Sequence of chain 1.A:
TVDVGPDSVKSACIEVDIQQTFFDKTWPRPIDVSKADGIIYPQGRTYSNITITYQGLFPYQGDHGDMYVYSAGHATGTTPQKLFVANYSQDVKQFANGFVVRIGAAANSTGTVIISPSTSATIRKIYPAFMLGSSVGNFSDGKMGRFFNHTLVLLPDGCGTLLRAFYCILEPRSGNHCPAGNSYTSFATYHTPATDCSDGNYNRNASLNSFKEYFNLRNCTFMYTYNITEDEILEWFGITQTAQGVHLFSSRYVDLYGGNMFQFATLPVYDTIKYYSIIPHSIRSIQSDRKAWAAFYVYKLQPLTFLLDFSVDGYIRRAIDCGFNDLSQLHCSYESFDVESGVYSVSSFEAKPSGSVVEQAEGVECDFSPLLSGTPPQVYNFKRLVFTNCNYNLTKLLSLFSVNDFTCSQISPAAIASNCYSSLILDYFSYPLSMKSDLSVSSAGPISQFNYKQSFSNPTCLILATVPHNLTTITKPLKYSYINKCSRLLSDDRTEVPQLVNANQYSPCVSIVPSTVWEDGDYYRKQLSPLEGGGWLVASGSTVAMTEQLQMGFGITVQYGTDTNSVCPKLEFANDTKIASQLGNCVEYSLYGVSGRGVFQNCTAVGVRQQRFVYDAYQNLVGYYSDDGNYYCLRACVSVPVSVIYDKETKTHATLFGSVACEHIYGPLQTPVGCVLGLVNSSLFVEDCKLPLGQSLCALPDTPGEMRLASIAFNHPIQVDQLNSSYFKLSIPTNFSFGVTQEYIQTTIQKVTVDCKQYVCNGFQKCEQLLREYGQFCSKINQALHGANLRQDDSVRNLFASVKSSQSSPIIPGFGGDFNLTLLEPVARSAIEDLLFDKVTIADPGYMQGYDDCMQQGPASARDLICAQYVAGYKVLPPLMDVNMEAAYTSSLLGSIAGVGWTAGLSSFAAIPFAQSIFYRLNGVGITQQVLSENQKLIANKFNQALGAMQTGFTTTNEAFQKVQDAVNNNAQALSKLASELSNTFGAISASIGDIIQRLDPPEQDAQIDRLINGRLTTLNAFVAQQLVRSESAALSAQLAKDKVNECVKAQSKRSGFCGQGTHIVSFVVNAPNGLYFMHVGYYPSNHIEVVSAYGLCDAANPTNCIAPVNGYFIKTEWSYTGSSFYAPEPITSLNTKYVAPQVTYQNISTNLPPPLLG

Sequence of chain 1.C:
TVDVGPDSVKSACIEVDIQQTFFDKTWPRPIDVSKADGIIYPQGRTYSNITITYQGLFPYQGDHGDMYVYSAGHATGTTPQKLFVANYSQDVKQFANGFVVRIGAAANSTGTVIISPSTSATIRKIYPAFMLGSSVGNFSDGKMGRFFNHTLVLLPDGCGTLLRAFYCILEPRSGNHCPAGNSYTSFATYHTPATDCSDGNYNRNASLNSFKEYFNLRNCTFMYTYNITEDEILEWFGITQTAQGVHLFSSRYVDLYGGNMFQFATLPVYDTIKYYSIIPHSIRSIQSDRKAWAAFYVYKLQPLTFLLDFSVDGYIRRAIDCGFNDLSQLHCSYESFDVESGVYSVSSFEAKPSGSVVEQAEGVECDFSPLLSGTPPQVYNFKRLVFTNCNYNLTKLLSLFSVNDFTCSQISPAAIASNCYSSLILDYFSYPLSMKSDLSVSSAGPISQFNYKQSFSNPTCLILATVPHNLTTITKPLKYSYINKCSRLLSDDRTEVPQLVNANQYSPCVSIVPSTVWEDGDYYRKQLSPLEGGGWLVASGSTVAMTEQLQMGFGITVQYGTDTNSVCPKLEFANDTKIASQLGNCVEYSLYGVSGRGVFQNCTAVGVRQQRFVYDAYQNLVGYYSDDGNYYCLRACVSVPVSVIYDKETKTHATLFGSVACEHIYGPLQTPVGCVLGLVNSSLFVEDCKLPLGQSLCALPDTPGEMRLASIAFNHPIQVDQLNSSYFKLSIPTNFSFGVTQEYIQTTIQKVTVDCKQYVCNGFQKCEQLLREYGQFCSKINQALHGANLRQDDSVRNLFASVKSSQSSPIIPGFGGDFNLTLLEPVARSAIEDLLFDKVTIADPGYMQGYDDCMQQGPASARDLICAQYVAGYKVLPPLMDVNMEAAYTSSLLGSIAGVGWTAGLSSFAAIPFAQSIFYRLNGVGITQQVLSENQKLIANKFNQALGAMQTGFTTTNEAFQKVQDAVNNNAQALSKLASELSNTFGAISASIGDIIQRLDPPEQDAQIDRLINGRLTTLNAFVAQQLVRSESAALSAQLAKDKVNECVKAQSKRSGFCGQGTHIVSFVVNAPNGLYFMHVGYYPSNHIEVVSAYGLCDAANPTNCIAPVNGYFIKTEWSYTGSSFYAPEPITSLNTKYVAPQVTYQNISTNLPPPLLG

Binding-site contacts:
Ligand atom O7 contacts residue VAL1223 of chain 1.C at 3.2 Å (h-bond).
Ligand atom C1 contacts residue VAL1223 of chain 1.C at 4.2 Å (hydrophobic).
Ligand atom C3 contacts residue GLN1222 of chain 1.C at 4.4 Å.
Ligand atom O7 contacts residue ASN1227 of chain 1.C at 3.9 Å.
Ligand atom C7 contacts residue VAL1223 of chain 1.C at 3.7 Å (hydrophobic).
Ligand atom C2 contacts residue ASN1227 of chain 1.C at 2.6 Å.
Ligand atom C8 contacts residue SER790 of chain 1.C at 3.6 Å.
Ligand atom C3 contacts residue TYR1225 of chain 1.C at 4.2 Å (hydrophobic).
Ligand atom C5 contacts residue ASN1227 of chain 1.C at 3.7 Å.
Ligand atom C8 contacts residue GLN1222 of chain 1.C at 3.8 Å.
Ligand atom C4 contacts residue ASN1227 of chain 1.C at 4.5 Å.
Ligand atom O4 contacts residue VAL1223 of chain 1.C at 3.7 Å.
Ligand atom N2 contacts residue GLN1226 of chain 1.C at 4.3 Å.
Ligand atom O3 contacts residue GLU1006 of chain 1.A at 4.0 Å.
Ligand atom N2 contacts residue ASN1227 of chain 1.C at 3.0 Å (h-bond).
Ligand atom C7 contacts residue GLN1222 of chain 1.C at 4.0 Å.
Ligand atom C1 contacts residue ASN1227 of chain 1.C at 1.5 Å.
Ligand atom N2 contacts residue VAL1223 of chain 1.C at 4.0 Å.
Ligand atom N2 contacts residue TYR1225 of chain 1.C at 2.8 Å (h-bond).
Ligand atom O5 contacts residue ASN1227 of chain 1.C at 2.4 Å (h-bond).
Ligand atom C8 contacts residue VAL1223 of chain 1.C at 4.1 Å (hydrophobic).
Ligand atom O3 contacts residue VAL1223 of chain 1.C at 3.0 Å (h-bond).
Ligand atom O5 contacts residue VAL1223 of chain 1.C at 4.0 Å.
Ligand atom C8 contacts residue PRO1221 of chain 1.C at 3.5 Å (hydrophobic).
Ligand atom C7 contacts residue TYR1225 of chain 1.C at 3.5 Å (hydrophobic).
Ligand atom C8 contacts residue TYR1225 of chain 1.C at 3.3 Å (hydrophobic).
Ligand atom C2 contacts residue VAL1223 of chain 1.C at 4.2 Å (hydrophobic).
Ligand atom C2 contacts residue TYR1225 of chain 1.C at 3.8 Å (hydrophobic).
Ligand atom O7 contacts residue GLN1222 of chain 1.C at 3.8 Å.
Ligand atom C3 contacts residue VAL1223 of chain 1.C at 3.6 Å (hydrophobic).
Ligand atom C7 contacts residue ASN1227 of chain 1.C at 3.8 Å.
Ligand atom C3 contacts residue ASN1227 of chain 1.C at 3.9 Å.
Ligand atom O4 contacts residue GLU1006 of chain 1.A at 4.2 Å.
Ligand atom C1 contacts residue TYR1225 of chain 1.C at 3.8 Å (hydrophobic).
Ligand atom C8 contacts residue GLN1226 of chain 1.C at 3.8 Å.

A protein and the small-molecule ligand that binds it are described below.
Small molecule (SMILES): CC(=O)N[C@H]1[C@H](O[C@H]2[C@H](O)[C@@H](NC(C)=O)CO[C@@H]2CO)O[C@H](CO)[C@@H](O[C@@H]2O[C@H](CO)[C@@H](O)[C@H](O[C@H]3O[C@H](CO)[C@@H](O)[C@H](O)[C@@H]3O)[C@@H]2O)[C@@H]1O